This protein binds this small molecule.
Small molecule (SMILES): CC(=O)N[C@@H]1[C@@H](O)[C@H](O)[C@@H](CO)O[C@H]1O

Sequence of chain 1.A:
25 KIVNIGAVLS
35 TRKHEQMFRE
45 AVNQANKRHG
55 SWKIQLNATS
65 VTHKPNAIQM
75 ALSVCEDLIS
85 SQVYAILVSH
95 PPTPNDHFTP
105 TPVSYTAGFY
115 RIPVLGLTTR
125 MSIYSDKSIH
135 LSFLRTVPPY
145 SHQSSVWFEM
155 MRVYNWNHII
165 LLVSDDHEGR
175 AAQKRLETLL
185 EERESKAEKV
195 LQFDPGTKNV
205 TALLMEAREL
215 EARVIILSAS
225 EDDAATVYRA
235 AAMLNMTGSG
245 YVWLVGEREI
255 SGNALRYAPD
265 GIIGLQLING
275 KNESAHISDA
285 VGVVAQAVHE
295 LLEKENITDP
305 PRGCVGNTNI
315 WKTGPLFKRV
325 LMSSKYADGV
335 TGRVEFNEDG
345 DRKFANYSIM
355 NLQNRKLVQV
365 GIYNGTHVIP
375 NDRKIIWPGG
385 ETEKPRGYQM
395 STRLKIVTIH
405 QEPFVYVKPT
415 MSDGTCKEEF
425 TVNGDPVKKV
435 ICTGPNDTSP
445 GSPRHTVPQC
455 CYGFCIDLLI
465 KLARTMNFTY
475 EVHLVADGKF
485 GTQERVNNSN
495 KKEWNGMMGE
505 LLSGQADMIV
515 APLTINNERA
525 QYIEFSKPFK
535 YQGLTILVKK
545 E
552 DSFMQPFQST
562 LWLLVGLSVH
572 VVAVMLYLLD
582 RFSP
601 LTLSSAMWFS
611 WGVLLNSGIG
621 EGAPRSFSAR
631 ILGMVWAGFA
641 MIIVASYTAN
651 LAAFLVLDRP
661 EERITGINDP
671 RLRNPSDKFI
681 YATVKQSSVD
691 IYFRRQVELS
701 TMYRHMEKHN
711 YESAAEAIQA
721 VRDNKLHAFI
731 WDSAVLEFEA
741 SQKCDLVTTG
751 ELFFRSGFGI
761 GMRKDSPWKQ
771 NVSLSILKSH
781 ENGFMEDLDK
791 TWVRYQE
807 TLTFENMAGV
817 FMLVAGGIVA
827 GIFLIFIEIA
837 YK

Binding-site contacts:
Ligand atom C3 contacts residue ASN239 of chain 1.A at 3.7 Å.
Ligand atom C7 contacts residue ASN239 of chain 1.A at 4.3 Å.
Ligand atom N2 contacts residue ASN239 of chain 1.A at 3.1 Å (h-bond).
Ligand atom C4 contacts residue ASN239 of chain 1.A at 4.3 Å.
Ligand atom C2 contacts residue ASN239 of chain 1.A at 2.4 Å.
Ligand atom C5 contacts residue ASN239 of chain 1.A at 3.7 Å.
Ligand atom C1 contacts residue ASN239 of chain 1.A at 1.4 Å.
Ligand atom O5 contacts residue ASN239 of chain 1.A at 2.4 Å (h-bond).
Ligand atom O3 contacts residue ASN239 of chain 1.A at 4.2 Å.